Sequence of chain 1.A:
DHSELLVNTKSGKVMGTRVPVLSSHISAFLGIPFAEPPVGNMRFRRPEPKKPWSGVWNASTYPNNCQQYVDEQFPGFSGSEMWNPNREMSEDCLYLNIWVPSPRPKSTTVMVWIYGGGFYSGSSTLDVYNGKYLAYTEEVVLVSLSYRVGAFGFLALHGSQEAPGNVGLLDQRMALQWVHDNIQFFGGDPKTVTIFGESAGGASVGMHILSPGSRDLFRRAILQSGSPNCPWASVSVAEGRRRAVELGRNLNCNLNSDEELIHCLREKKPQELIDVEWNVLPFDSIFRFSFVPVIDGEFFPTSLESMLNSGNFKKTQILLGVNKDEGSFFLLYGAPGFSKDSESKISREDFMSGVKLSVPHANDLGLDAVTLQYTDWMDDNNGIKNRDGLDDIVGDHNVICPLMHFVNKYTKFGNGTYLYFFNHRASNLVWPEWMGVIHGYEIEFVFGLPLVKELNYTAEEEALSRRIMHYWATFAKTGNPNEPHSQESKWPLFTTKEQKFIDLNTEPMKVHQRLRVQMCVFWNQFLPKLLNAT

A small-molecule ligand and the protein it binds are described below.
Small molecule (SMILES): CC(=O)N[C@@H]1[C@@H](O)[C@H](O)[C@@H](CO)O[C@H]1O

Binding-site contacts:
Ligand atom C3 contacts residue SER60 of chain 1.A at 4.4 Å.
Ligand atom O6 contacts residue THR61 of chain 1.A at 4.2 Å.
Ligand atom C2 contacts residue ASN58 of chain 1.A at 2.7 Å.
Ligand atom C3 contacts residue ASN58 of chain 1.A at 3.9 Å.
Ligand atom C1 contacts residue ASN58 of chain 1.A at 1.4 Å.
Ligand atom C4 contacts residue ASN58 of chain 1.A at 4.3 Å.
Ligand atom O7 contacts residue ASN58 of chain 1.A at 3.3 Å (h-bond).
Ligand atom C1 contacts residue SER60 of chain 1.A at 3.7 Å.
Ligand atom C5 contacts residue THR61 of chain 1.A at 4.2 Å.
Ligand atom N2 contacts residue ASN58 of chain 1.A at 3.0 Å (h-bond).
Ligand atom C8 contacts residue ASN58 of chain 1.A at 4.4 Å.
Ligand atom O5 contacts residue ASN58 of chain 1.A at 2.4 Å (h-bond).
Ligand atom C6 contacts residue THR61 of chain 1.A at 4.3 Å.
Ligand atom C5 contacts residue SER60 of chain 1.A at 4.1 Å.
Ligand atom C2 contacts residue SER60 of chain 1.A at 4.4 Å.
Ligand atom C7 contacts residue ASN58 of chain 1.A at 3.3 Å.
Ligand atom O5 contacts residue SER60 of chain 1.A at 4.3 Å.
Ligand atom C5 contacts residue ASN58 of chain 1.A at 3.6 Å.